Sequence of chain 1.B:
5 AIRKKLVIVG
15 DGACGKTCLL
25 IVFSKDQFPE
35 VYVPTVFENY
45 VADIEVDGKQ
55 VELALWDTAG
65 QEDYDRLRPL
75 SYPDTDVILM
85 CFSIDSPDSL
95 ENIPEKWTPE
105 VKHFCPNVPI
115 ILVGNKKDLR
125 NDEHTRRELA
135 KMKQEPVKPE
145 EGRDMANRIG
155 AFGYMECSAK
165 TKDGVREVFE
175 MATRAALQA

Binding-site contacts:
Ligand atom O6 contacts residue LYS164 of chain 1.B at 3.1 Å (salt-bridge).
Ligand atom N2 contacts residue ASP122 of chain 1.B at 2.9 Å (salt-bridge).
Ligand atom O1B contacts residue CYS18 of chain 1.B at 3.2 Å (h-bond).
Ligand atom O2B contacts residue LYS20 of chain 1.B at 3.5 Å (salt-bridge).
Ligand atom O3A contacts residue GLY19 of chain 1.B at 3.3 Å (h-bond).
Ligand atom PB contacts residue ALA17 of chain 1.B at 3.6 Å.
Ligand atom O1A contacts residue GLY19 of chain 1.B at 3.2 Å.
Ligand atom N1 contacts residue ASP122 of chain 1.B at 3.0 Å (salt-bridge).
Ligand atom O2G contacts residue THR39 of chain 1.B at 3.0 Å (h-bond).
Ligand atom O2A contacts residue TYR36 of chain 1.B at 3.4 Å.
Ligand atom N3B contacts residue MG1 of chain 1.G at 3.2 Å.
Ligand atom O1B contacts residue LYS20 of chain 1.B at 2.9 Å (salt-bridge).
Ligand atom O3A contacts residue ALA17 of chain 1.B at 3.5 Å.
Ligand atom O3G contacts residue LYS20 of chain 1.B at 2.7 Å (salt-bridge).
Ligand atom O2' contacts residue PHE32 of chain 1.B at 3.7 Å.
Ligand atom O3G contacts residue GLY64 of chain 1.B at 2.9 Å (h-bond).
Ligand atom N1 contacts residue LYS164 of chain 1.B at 3.6 Å.
Ligand atom O1A contacts residue LYS20 of chain 1.B at 3.7 Å.
Ligand atom O1B contacts residue ALA17 of chain 1.B at 3.5 Å (h-bond).
Ligand atom N3B contacts residue ALA17 of chain 1.B at 3.0 Å (h-bond).
Ligand atom O4' contacts residue LYS120 of chain 1.B at 3.1 Å (salt-bridge).
Ligand atom PG contacts residue MG1 of chain 1.G at 3.2 Å.
Ligand atom O2G contacts residue MG1 of chain 1.G at 2.3 Å.
Ligand atom O6 contacts residue SER162 of chain 1.B at 3.5 Å.
Ligand atom O3G contacts residue GLY16 of chain 1.B at 3.3 Å.
Ligand atom O1A contacts residue THR21 of chain 1.B at 3.2 Å (h-bond).
Ligand atom O1G contacts residue TYR36 of chain 1.B at 2.9 Å (h-bond).
Ligand atom O1A contacts residue CYS22 of chain 1.B at 2.8 Å (h-bond).
Ligand atom O1G contacts residue PRO38 of chain 1.B at 3.5 Å.
Ligand atom PB contacts residue MG1 of chain 1.G at 3.3 Å.
Ligand atom N3B contacts residue TYR36 of chain 1.B at 3.5 Å.
Ligand atom O1B contacts residue GLY19 of chain 1.B at 3.1 Å (h-bond).
Ligand atom O2B contacts residue THR21 of chain 1.B at 2.9 Å (h-bond).
Ligand atom O6 contacts residue ALA163 of chain 1.B at 2.8 Å (h-bond).
Ligand atom N2 contacts residue LEU123 of chain 1.B at 3.5 Å.
Ligand atom O3' contacts residue TYR36 of chain 1.B at 3.5 Å.
Ligand atom O6 contacts residue ASP122 of chain 1.B at 3.6 Å (salt-bridge).
Ligand atom N7 contacts residue CYS22 of chain 1.B at 3.6 Å.
Ligand atom C8 contacts residue CYS22 of chain 1.B at 3.5 Å (hydrophobic).
Ligand atom O2B contacts residue MG1 of chain 1.G at 2.4 Å.

A protein and the small-molecule ligand that binds it are described below.
Small molecule (SMILES): Nc1nc2c(ncn2[C@@H]2O[C@H](CO[P](=O)(O)O[P](=O)(O)NP(=O)(O)O)[C@@H](O)[C@H]2O)c(=O)[nH]1